This small molecule binds to this protein.
Small molecule (SMILES): CC(=O)N[C@H]1[C@H](O[C@H]2[C@H](O)[C@@H](NC(C)=O)CO[C@@H]2CO)O[C@H](CO)[C@@H](O[C@@H]2O[C@H](CO)[C@@H](O)[C@H](O)[C@@H]2O)[C@@H]1O

Sequence of chain 1.Q:
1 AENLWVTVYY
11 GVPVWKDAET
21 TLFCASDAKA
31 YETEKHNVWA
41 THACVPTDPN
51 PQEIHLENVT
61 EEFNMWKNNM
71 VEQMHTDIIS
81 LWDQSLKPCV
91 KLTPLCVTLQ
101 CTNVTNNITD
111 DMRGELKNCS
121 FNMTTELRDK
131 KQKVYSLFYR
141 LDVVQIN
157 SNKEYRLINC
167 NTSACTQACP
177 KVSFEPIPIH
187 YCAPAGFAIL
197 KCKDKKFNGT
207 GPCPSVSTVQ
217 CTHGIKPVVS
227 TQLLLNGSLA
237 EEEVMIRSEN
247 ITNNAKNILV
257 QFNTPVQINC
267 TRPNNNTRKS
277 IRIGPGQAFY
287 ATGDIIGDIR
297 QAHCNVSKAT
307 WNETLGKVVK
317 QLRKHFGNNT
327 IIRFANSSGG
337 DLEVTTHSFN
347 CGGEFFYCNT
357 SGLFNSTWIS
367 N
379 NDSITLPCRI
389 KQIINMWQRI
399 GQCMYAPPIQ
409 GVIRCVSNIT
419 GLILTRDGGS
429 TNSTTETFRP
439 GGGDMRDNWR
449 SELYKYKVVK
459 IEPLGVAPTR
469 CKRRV

Binding-site contacts:
Ligand atom C6 contacts residue NAG1 of chain 1.PB at 3.7 Å.
Ligand atom O5 contacts residue ASN332 of chain 1.Q at 2.4 Å (h-bond).
Ligand atom C5 contacts residue NAG2 of chain 1.PB at 4.1 Å.
Ligand atom O4 contacts residue NAG2 of chain 1.PB at 3.9 Å.
Ligand atom C7 contacts residue NAG1 of chain 1.PB at 4.3 Å.
Ligand atom C3 contacts residue ASN332 of chain 1.Q at 3.8 Å.
Ligand atom C1 contacts residue ASN332 of chain 1.Q at 1.4 Å.
Ligand atom C7 contacts residue SER333 of chain 1.Q at 4.4 Å.
Ligand atom C5 contacts residue ASN332 of chain 1.Q at 3.7 Å.
Ligand atom C8 contacts residue SER333 of chain 1.Q at 4.0 Å.
Ligand atom O2 contacts residue NAG2 of chain 1.PB at 4.4 Å.
Ligand atom C2 contacts residue ASN332 of chain 1.Q at 2.4 Å.
Ligand atom O5 contacts residue NAG1 of chain 1.PB at 4.3 Å.
Ligand atom C7 contacts residue ASN332 of chain 1.Q at 3.6 Å.
Ligand atom C4 contacts residue ASN332 of chain 1.Q at 4.2 Å.
Ligand atom C8 contacts residue THR341 of chain 1.Q at 4.0 Å.
Ligand atom O7 contacts residue ASN332 of chain 1.Q at 3.9 Å.
Ligand atom N2 contacts residue SER333 of chain 1.Q at 3.8 Å.
Ligand atom C2 contacts residue NAG2 of chain 1.PB at 4.5 Å.
Ligand atom C5 contacts residue NAG1 of chain 1.PB at 4.0 Å.
Ligand atom N2 contacts residue ASN332 of chain 1.Q at 2.8 Å (h-bond).
Ligand atom O6 contacts residue NAG1 of chain 1.QB at 4.3 Å.
Ligand atom O3 contacts residue ARG113 of chain 1.Q at 3.6 Å (salt-bridge).
Ligand atom C1 contacts residue SER357 of chain 1.Q at 4.2 Å.
Ligand atom O7 contacts residue NAG1 of chain 1.PB at 3.1 Å (h-bond).
Ligand atom C6 contacts residue NAG2 of chain 1.PB at 3.9 Å.
Ligand atom O6 contacts residue NAG2 of chain 1.PB at 3.3 Å (h-bond).
Ligand atom C3 contacts residue NAG2 of chain 1.PB at 4.4 Å.
Ligand atom O5 contacts residue SER357 of chain 1.Q at 4.0 Å.
Ligand atom O3 contacts residue NAG1 of chain 1.PB at 4.5 Å.
Ligand atom O7 contacts residue ASN355 of chain 1.Q at 4.2 Å.